Binding-site contacts:
Ligand atom CAT contacts residue ASP224 of chain 2.B at 3.4 Å.
Ligand atom OAC contacts residue HIS128 of chain 2.B at 2.9 Å (h-bond).
Ligand atom CAT contacts residue GLU266 of chain 2.B at 3.3 Å.
Ligand atom NAN contacts residue ARG254 of chain 2.B at 3.5 Å (salt-bridge).
Ligand atom OAE contacts residue TRP67 of chain 2.B at 3.2 Å (h-bond).
Ligand atom OAD contacts residue HIS129 of chain 2.B at 2.9 Å (h-bond).
Ligand atom CAV contacts residue HIS129 of chain 2.B at 3.3 Å.
Ligand atom CAG contacts residue ASN270 of chain 2.B at 3.6 Å.
Ligand atom CAR contacts residue ARG254 of chain 2.B at 3.3 Å.
Ligand atom NAL contacts residue ARG254 of chain 2.B at 3.4 Å (salt-bridge).
Ligand atom NAL contacts residue GLU266 of chain 2.B at 3.5 Å (salt-bridge).
Ligand atom CAQ contacts residue ARG254 of chain 2.B at 3.5 Å.
Ligand atom CAA contacts residue PHE290 of chain 2.B at 3.6 Å (hydrophobic).
Ligand atom OAC contacts residue TYR171 of chain 2.B at 3.4 Å (h-bond).
Ligand atom NAN contacts residue GLU266 of chain 2.B at 3.6 Å.
Ligand atom CAI contacts residue ARG254 of chain 2.B at 3.2 Å.
Ligand atom NAM contacts residue ASP224 of chain 2.B at 2.7 Å (salt-bridge).
Ligand atom NAL contacts residue ASP224 of chain 2.B at 3.6 Å.
Ligand atom OAE contacts residue HIS128 of chain 2.B at 2.8 Å (h-bond).
Ligand atom CAG contacts residue ARG254 of chain 2.B at 3.5 Å.
Ligand atom OAB contacts residue MET225 of chain 2.B at 3.1 Å (h-bond).
Ligand atom CAF contacts residue THR264 of chain 2.B at 3.5 Å.
Ligand atom CAS contacts residue GLU266 of chain 2.B at 3.3 Å.
Ligand atom OAE contacts residue GLU66 of chain 2.B at 2.8 Å (salt-bridge).
Ligand atom OAD contacts residue TRP67 of chain 2.B at 2.7 Å (h-bond).
Ligand atom CAF contacts residue ASN270 of chain 2.B at 3.5 Å.
Ligand atom CAV contacts residue ASP224 of chain 2.B at 3.6 Å.
Ligand atom CAU contacts residue HIS34 of chain 2.B at 3.4 Å.
Ligand atom OAB contacts residue ASP224 of chain 2.B at 3.3 Å (salt-bridge).
Ligand atom CAK contacts residue ASP224 of chain 2.B at 3.4 Å.
Ligand atom OAC contacts residue ASP224 of chain 2.B at 3.5 Å (salt-bridge).
Ligand atom CAA contacts residue GLU266 of chain 2.B at 3.4 Å.
Ligand atom NAM contacts residue GLU266 of chain 2.B at 3.0 Å (salt-bridge).
Ligand atom CAW contacts residue GLU66 of chain 2.B at 3.3 Å.
Ligand atom CAG contacts residue THR264 of chain 2.B at 3.4 Å.
Ligand atom CAW contacts residue TYR64 of chain 2.B at 3.6 Å (hydrophobic).
Ligand atom CAP contacts residue ARG254 of chain 2.B at 3.5 Å.
Ligand atom OAC contacts residue HIS34 of chain 2.B at 2.5 Å (h-bond).
Ligand atom CAO contacts residue ASP224 of chain 2.B at 3.5 Å.
Ligand atom CAO contacts residue ARG254 of chain 2.B at 3.5 Å.

Sequence of chain 2.B:
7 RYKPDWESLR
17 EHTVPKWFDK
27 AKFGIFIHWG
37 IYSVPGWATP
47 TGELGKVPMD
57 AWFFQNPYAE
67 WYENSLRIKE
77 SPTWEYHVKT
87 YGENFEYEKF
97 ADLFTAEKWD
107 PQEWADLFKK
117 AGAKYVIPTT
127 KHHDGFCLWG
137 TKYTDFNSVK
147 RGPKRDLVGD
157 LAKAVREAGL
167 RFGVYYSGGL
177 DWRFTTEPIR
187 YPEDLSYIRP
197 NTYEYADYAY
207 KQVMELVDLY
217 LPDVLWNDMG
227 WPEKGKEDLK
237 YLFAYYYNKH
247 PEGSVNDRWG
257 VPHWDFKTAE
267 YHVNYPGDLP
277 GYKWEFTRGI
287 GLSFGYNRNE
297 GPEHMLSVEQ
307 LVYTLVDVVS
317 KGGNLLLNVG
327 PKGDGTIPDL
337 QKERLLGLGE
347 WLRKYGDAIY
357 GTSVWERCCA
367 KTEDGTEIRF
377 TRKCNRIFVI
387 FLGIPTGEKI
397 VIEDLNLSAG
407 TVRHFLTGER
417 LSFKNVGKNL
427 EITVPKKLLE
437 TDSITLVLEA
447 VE

A protein and the small-molecule ligand that binds it are described below.
Small molecule (SMILES): C[C@@H]1N[C@H](CNC(=O)c2cc3ccccc3[nH]2)[C@@H](O)[C@H](O)[C@@H]1O